A protein and the small-molecule ligand that binds it are described below.
Small molecule (SMILES): CC(=O)N[C@H]1[C@H](O[C@H]2[C@H](O)[C@@H](NC(C)=O)CO[C@@H]2CO)O[C@H](CO)[C@@H](O[C@@H]2O[C@H](CO)[C@@H](O)[C@H](O[C@H]3O[C@H](CO)[C@@H](O)[C@H](O)[C@@H]3O[C@H]3O[C@H](CO)[C@@H](O)[C@H](O)[C@@H]3O)[C@@H]2O)[C@@H]1O

Sequence of chain 1.C:
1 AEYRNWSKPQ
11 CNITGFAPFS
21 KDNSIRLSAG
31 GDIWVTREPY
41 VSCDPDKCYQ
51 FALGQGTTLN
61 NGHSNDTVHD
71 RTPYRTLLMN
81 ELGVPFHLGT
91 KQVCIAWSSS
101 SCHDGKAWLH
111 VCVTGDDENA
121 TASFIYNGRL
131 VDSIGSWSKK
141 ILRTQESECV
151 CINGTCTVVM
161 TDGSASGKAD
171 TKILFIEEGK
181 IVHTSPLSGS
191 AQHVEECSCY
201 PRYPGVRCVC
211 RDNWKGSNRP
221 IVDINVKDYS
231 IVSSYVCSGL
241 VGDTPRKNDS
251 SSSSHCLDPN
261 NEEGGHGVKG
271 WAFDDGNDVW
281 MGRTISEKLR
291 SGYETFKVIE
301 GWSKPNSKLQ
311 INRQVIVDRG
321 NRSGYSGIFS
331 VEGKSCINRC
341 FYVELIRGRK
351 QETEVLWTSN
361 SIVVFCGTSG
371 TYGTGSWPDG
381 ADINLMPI

Binding-site contacts:
Ligand atom C5 contacts residue ASN119 of chain 1.C at 3.7 Å.
Ligand atom O7 contacts residue ASN119 of chain 1.C at 2.7 Å (h-bond).
Ligand atom O5 contacts residue ASN119 of chain 1.C at 2.4 Å (h-bond).
Ligand atom N2 contacts residue ASN119 of chain 1.C at 2.9 Å (h-bond).
Ligand atom C7 contacts residue ASN119 of chain 1.C at 3.0 Å.
Ligand atom C1 contacts residue ASN119 of chain 1.C at 1.4 Å.
Ligand atom C8 contacts residue ASN119 of chain 1.C at 4.3 Å.
Ligand atom C6 contacts residue MAN1 of chain 1.E at 3.7 Å.
Ligand atom O6 contacts residue MAN1 of chain 1.E at 3.3 Å.
Ligand atom C4 contacts residue ASN119 of chain 1.C at 4.2 Å.
Ligand atom C2 contacts residue ASN119 of chain 1.C at 2.4 Å.
Ligand atom C3 contacts residue ASN119 of chain 1.C at 3.8 Å.
Ligand atom C5 contacts residue MAN1 of chain 1.E at 4.4 Å.